Binding-site contacts:
Ligand atom O7 contacts residue ASN123 of chain 1.A at 2.7 Å (h-bond).
Ligand atom C5 contacts residue ASP137 of chain 1.A at 4.1 Å.
Ligand atom O5 contacts residue ASP137 of chain 1.A at 3.4 Å (salt-bridge).
Ligand atom O15 contacts residue ARG186 of chain 1.A at 2.7 Å (salt-bridge).
Ligand atom C7 contacts residue GLU138 of chain 1.A at 3.5 Å.
Ligand atom O15 contacts residue GLY187 of chain 1.A at 3.6 Å.
Ligand atom O7 contacts residue ASN76 of chain 1.A at 3.6 Å (h-bond).
Ligand atom O15 contacts residue GLU185 of chain 1.A at 3.7 Å.
Ligand atom C13 contacts residue ASP137 of chain 1.A at 3.5 Å.
Ligand atom C12 contacts residue GLU138 of chain 1.A at 3.4 Å.
Ligand atom C6 contacts residue THR239 of chain 1.A at 3.5 Å.
Ligand atom N1 contacts residue CYS153 of chain 1.A at 3.1 Å (h-bond).
Ligand atom C10 contacts residue ASP137 of chain 1.A at 4.0 Å.
Ligand atom N3 contacts residue GLU138 of chain 1.A at 3.1 Å (salt-bridge).
Ligand atom C3 contacts residue ASN123 of chain 1.A at 3.8 Å.
Ligand atom C1 contacts residue ASP137 of chain 1.A at 3.7 Å.
Ligand atom N6 contacts residue ASN76 of chain 1.A at 3.6 Å (h-bond).
Ligand atom C12 contacts residue MET247 of chain 1.A at 3.9 Å (hydrophobic).
Ligand atom C12 contacts residue TYR241 of chain 1.A at 4.0 Å (hydrophobic).
Ligand atom N1 contacts residue ASP137 of chain 1.A at 3.2 Å (salt-bridge).
Ligand atom C2 contacts residue ASP137 of chain 1.A at 3.8 Å.
Ligand atom C14 contacts residue GLU138 of chain 1.A at 4.0 Å.
Ligand atom C4 contacts residue ASN123 of chain 1.A at 3.7 Å.
Ligand atom C14 contacts residue PRO139 of chain 1.A at 4.0 Å (hydrophobic).
Ligand atom O12 contacts residue ASP137 of chain 1.A at 3.8 Å.
Ligand atom C18 contacts residue ARG186 of chain 1.A at 3.8 Å.
Ligand atom N2 contacts residue VAL119 of chain 1.A at 3.6 Å.
Ligand atom C9 contacts residue ASP137 of chain 1.A at 3.5 Å.
Ligand atom C18 contacts residue GLU185 of chain 1.A at 4.0 Å.
Ligand atom O11 contacts residue ASP137 of chain 1.A at 3.9 Å.
Ligand atom O13 contacts residue GLU138 of chain 1.A at 3.3 Å (salt-bridge).
Ligand atom C13 contacts residue GLU138 of chain 1.A at 3.9 Å.
Ligand atom C8 contacts residue ASP137 of chain 1.A at 3.5 Å.
Ligand atom O10 contacts residue ASP137 of chain 1.A at 2.7 Å (salt-bridge).
Ligand atom O8 contacts residue ALA237 of chain 1.A at 3.7 Å.
Ligand atom N1 contacts residue ARG216 of chain 1.A at 3.9 Å.
Ligand atom C4 contacts residue ASP137 of chain 1.A at 4.0 Å.
Ligand atom N1 contacts residue THR239 of chain 1.A at 3.8 Å.
Ligand atom C8 contacts residue GLU138 of chain 1.A at 3.5 Å.
Ligand atom O8 contacts residue ASN123 of chain 1.A at 2.7 Å (h-bond).

A small-molecule ligand and the protein it binds are described below.
Small molecule (SMILES): NC[C@H]1O[C@H](O[C@H]2[C@H](O)[C@@H](O[C@H]3O[C@H](CO)[C@@H](O)[C@H](N)[C@H]3O)[C@H](N)C[C@@H]2N)[C@H](N)[C@@H](O)[C@@H]1O

Sequence of chain 1.A:
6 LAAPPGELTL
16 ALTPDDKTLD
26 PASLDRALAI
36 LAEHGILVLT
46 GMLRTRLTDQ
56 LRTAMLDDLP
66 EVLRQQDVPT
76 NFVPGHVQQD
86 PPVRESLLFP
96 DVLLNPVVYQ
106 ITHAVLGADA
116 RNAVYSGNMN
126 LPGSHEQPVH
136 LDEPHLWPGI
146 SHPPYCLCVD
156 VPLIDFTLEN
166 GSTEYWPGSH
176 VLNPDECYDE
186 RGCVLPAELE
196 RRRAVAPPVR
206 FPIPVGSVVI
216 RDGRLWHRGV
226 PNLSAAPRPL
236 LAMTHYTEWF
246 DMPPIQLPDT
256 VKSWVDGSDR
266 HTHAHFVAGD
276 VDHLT